Binding-site contacts:
Ligand atom O5 contacts residue HIS189 of chain 1.A at 3.1 Å (h-bond).
Ligand atom C1 contacts residue HIS189 of chain 1.A at 3.8 Å.
Ligand atom C4 contacts residue LYS196 of chain 1.A at 3.7 Å.
Ligand atom O3 contacts residue ARG419 of chain 1.A at 3.8 Å.
Ligand atom O6 contacts residue HIS441 of chain 1.A at 3.6 Å.
Ligand atom O4 contacts residue HIS441 of chain 1.A at 2.7 Å (h-bond).
Ligand atom C3 contacts residue ASN102 of chain 1.A at 3.3 Å.
Ligand atom O6 contacts residue HIS189 of chain 1.A at 3.2 Å.
Ligand atom O2 contacts residue ASN102 of chain 1.A at 2.8 Å (h-bond).
Ligand atom C3 contacts residue LYS196 of chain 1.A at 3.7 Å.
Ligand atom O4 contacts residue ARG419 of chain 1.A at 2.6 Å (salt-bridge).
Ligand atom C2 contacts residue ASN102 of chain 1.A at 3.6 Å.
Ligand atom O6 contacts residue ASP287 of chain 1.A at 3.3 Å (salt-bridge).
Ligand atom O4 contacts residue LYS196 of chain 1.A at 2.9 Å (salt-bridge).
Ligand atom C3 contacts residue ARG419 of chain 1.A at 3.8 Å.
Ligand atom O6 contacts residue SER442 of chain 1.A at 2.7 Å (h-bond).
Ligand atom O3 contacts residue THR401 of chain 1.A at 3.5 Å.
Ligand atom O4 contacts residue TRP399 of chain 1.A at 3.4 Å.
Ligand atom C4 contacts residue PRO443 of chain 1.A at 3.2 Å (hydrophobic).
Ligand atom C5 contacts residue PRO443 of chain 1.A at 3.4 Å (hydrophobic).
Ligand atom C5 contacts residue PHE445 of chain 1.A at 3.8 Å (hydrophobic).
Ligand atom C5 contacts residue TRP471 of chain 1.A at 3.7 Å (hydrophobic).
Ligand atom C6 contacts residue SER442 of chain 1.A at 3.4 Å.
Ligand atom C5 contacts residue SER442 of chain 1.A at 3.9 Å.
Ligand atom O5 contacts residue SER442 of chain 1.A at 3.4 Å.
Ligand atom C5 contacts residue GLU421 of chain 1.A at 3.7 Å.
Ligand atom O2 contacts residue ARG419 of chain 1.A at 3.0 Å (salt-bridge).
Ligand atom C6 contacts residue TRP471 of chain 1.A at 3.4 Å (hydrophobic).
Ligand atom O5 contacts residue TRP471 of chain 1.A at 3.9 Å.
Ligand atom O4 contacts residue PRO443 of chain 1.A at 2.7 Å (h-bond).
Ligand atom O5 contacts residue TRP399 of chain 1.A at 3.8 Å.
Ligand atom O6 contacts residue PHE286 of chain 1.A at 3.6 Å.
Ligand atom C2 contacts residue HIS189 of chain 1.A at 3.8 Å.
Ligand atom C4 contacts residue HIS441 of chain 1.A at 3.5 Å.
Ligand atom O3 contacts residue LYS196 of chain 1.A at 2.8 Å (salt-bridge).
Ligand atom O6 contacts residue ASN219 of chain 1.A at 2.8 Å (h-bond).
Ligand atom O4 contacts residue PHE445 of chain 1.A at 3.6 Å.
Ligand atom O5 contacts residue HIS441 of chain 1.A at 3.9 Å.
Ligand atom O3 contacts residue ASN102 of chain 1.A at 2.6 Å (h-bond).
Ligand atom C6 contacts residue HIS189 of chain 1.A at 3.4 Å.

Sequence of chain 1.A:
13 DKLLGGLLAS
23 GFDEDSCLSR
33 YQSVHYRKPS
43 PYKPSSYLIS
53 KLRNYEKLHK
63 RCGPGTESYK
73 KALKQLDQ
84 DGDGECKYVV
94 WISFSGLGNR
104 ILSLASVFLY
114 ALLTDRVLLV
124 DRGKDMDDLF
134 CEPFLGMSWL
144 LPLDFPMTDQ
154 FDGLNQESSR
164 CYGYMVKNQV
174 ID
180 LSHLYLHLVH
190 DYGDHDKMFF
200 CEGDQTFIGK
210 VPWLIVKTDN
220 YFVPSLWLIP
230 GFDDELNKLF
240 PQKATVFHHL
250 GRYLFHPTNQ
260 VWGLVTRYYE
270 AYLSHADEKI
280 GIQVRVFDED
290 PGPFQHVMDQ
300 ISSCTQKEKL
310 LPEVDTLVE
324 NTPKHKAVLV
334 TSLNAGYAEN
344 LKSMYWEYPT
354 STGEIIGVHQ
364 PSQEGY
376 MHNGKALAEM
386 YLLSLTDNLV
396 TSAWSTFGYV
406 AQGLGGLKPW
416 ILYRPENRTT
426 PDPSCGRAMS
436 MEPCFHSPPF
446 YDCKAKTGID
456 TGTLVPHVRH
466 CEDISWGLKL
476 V

A protein and the small-molecule ligand that binds it are described below.
Small molecule (SMILES): OC[C@H]1O[C@@H](O[C@H]2[C@@H](OC[C@H]3O[C@@H](O[C@H]4[C@H](O)[C@@H](O)[C@H](O)O[C@@H]4CO)[C@H](O)[C@@H](O)[C@@H]3O[C@@H]3O[C@H](CO[C@H]4OC[C@@H](O)[C@H](O)[C@H]4O)[C@@H](O[C@@H]4O[C@H](CO[C@H]5OC[C@@H](O)[C@H](O)[C@H]5O)[C@@H](O)[C@H](O)[C@H]4O)[C@H](O)[C@H]3O)OC[C@@H](O)[C@@H]2O)[C@H](O)[C@@H](O)[C@H]1O